Sequence of chain 1.A:
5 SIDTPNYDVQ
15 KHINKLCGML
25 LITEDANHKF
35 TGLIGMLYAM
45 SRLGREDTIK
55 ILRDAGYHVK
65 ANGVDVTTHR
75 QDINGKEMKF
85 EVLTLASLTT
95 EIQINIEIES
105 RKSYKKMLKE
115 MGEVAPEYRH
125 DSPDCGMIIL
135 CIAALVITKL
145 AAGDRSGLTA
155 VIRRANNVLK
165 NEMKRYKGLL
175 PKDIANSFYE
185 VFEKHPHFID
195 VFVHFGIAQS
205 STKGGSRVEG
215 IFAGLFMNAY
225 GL

A protein and the small-molecule ligand that binds it are described below.
Small molecule (SMILES): N[C@@H](Cc1ccccc1)C(=O)O

Binding-site contacts:
Ligand atom OXT contacts residue HIS124 of chain 1.A at 4.2 Å.
Ligand atom CD1 contacts residue HIS124 of chain 1.A at 4.0 Å.
Ligand atom CE1 contacts residue MET23 of chain 1.A at 3.9 Å (hydrophobic).
Ligand atom CZ contacts residue ARG105 of chain 1.A at 3.9 Å.
Ligand atom CZ contacts residue HIS124 of chain 1.A at 3.8 Å.
Ligand atom CE2 contacts residue SER104 of chain 1.A at 3.7 Å.
Ligand atom CG contacts residue ARG105 of chain 1.A at 3.9 Å.
Ligand atom CB contacts residue ARG105 of chain 1.A at 3.7 Å.
Ligand atom CZ contacts residue GLU101 of chain 1.A at 4.3 Å.
Ligand atom CE2 contacts residue HIS124 of chain 1.A at 3.6 Å.
Ligand atom CE1 contacts residue GLU101 of chain 1.A at 3.7 Å.
Ligand atom CD2 contacts residue TYR108 of chain 1.A at 3.7 Å (hydrophobic).
Ligand atom C contacts residue TYR108 of chain 1.A at 3.9 Å (hydrophobic).
Ligand atom CD1 contacts residue GLU101 of chain 1.A at 3.9 Å.
Ligand atom OXT contacts residue TYR108 of chain 1.A at 3.0 Å (h-bond).
Ligand atom CE2 contacts residue ARG105 of chain 1.A at 4.0 Å.
Ligand atom CE2 contacts residue ILE26 of chain 1.A at 4.1 Å (hydrophobic).
Ligand atom CG contacts residue HIS124 of chain 1.A at 3.9 Å.
Ligand atom O contacts residue TYR108 of chain 1.A at 4.1 Å.
Ligand atom CA contacts residue HIS124 of chain 1.A at 4.5 Å.
Ligand atom CE1 contacts residue HIS124 of chain 1.A at 4.0 Å.
Ligand atom CD2 contacts residue ARG105 of chain 1.A at 4.0 Å.
Ligand atom CZ contacts residue SER104 of chain 1.A at 3.5 Å.
Ligand atom CZ contacts residue MET23 of chain 1.A at 3.8 Å (hydrophobic).
Ligand atom CE2 contacts residue TYR108 of chain 1.A at 4.0 Å (hydrophobic).
Ligand atom CE1 contacts residue ARG105 of chain 1.A at 3.7 Å.
Ligand atom CD2 contacts residue HIS124 of chain 1.A at 3.5 Å.
Ligand atom CD1 contacts residue ARG105 of chain 1.A at 3.5 Å.
Ligand atom N contacts residue HIS124 of chain 1.A at 3.3 Å (h-bond).